Binding-site contacts:
Ligand atom C7 contacts residue ASN165 of chain 1.A at 3.4 Å.
Ligand atom O6 contacts residue GLN277 of chain 1.A at 4.3 Å.
Ligand atom C5 contacts residue ASN165 of chain 1.A at 3.7 Å.
Ligand atom C1 contacts residue ASN165 of chain 1.A at 1.4 Å.
Ligand atom O7 contacts residue THR279 of chain 1.A at 3.8 Å.
Ligand atom N2 contacts residue ASN165 of chain 1.A at 2.8 Å (h-bond).
Ligand atom C5 contacts residue GLN277 of chain 1.A at 4.3 Å.
Ligand atom C3 contacts residue ASN165 of chain 1.A at 3.8 Å.
Ligand atom C4 contacts residue ASN165 of chain 1.A at 4.2 Å.
Ligand atom C2 contacts residue ASN165 of chain 1.A at 2.4 Å.
Ligand atom O7 contacts residue SER163 of chain 1.A at 4.2 Å.
Ligand atom O7 contacts residue ASN165 of chain 1.A at 3.5 Å (h-bond).
Ligand atom C8 contacts residue ASN165 of chain 1.A at 4.4 Å.
Ligand atom O5 contacts residue GLN277 of chain 1.A at 3.3 Å (h-bond).
Ligand atom O5 contacts residue ASN165 of chain 1.A at 2.4 Å (h-bond).
Ligand atom C8 contacts residue SER163 of chain 1.A at 4.0 Å.
Ligand atom C6 contacts residue GLN277 of chain 1.A at 4.1 Å.
Ligand atom C8 contacts residue PHE164 of chain 1.A at 4.4 Å (hydrophobic).
Ligand atom C1 contacts residue GLN277 of chain 1.A at 4.2 Å.

The small molecule below binds the protein below.
Small molecule (SMILES): CC(=O)N[C@H]1[C@H](O[C@H]2[C@H](O)[C@@H](NC(C)=O)CO[C@@H]2CO)O[C@H](CO)[C@@H](O)[C@@H]1O

Sequence of chain 1.A:
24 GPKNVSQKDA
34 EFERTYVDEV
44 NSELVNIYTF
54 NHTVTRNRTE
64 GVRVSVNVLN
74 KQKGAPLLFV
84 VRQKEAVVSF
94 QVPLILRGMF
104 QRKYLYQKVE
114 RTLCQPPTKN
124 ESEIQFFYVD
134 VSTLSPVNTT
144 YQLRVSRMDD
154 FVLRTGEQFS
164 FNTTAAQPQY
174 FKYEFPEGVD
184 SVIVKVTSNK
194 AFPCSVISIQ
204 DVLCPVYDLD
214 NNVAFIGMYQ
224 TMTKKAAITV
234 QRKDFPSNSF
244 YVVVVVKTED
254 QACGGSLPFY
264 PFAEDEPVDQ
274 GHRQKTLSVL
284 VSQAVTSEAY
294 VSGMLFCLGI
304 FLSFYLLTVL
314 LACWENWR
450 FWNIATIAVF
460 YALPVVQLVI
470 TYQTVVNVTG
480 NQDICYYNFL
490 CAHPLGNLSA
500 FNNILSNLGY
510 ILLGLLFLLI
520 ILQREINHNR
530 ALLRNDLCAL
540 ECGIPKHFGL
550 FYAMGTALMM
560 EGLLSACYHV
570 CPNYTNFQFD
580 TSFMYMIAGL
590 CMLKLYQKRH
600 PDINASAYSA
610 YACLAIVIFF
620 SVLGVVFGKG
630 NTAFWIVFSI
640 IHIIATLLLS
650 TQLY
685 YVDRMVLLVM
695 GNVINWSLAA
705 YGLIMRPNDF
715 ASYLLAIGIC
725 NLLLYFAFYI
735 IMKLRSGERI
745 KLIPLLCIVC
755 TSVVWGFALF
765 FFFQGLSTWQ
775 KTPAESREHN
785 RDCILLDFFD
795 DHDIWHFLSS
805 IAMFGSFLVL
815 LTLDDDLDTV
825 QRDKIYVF